Binding-site contacts:
Ligand atom C6 contacts residue ASN80 of chain 29.D at 3.8 Å.
Ligand atom SBB contacts residue HIS82 of chain 29.F at 3.5 Å (h-bond).
Ligand atom SBG contacts residue HIS114 of chain 29.F at 3.5 Å (h-bond).
Ligand atom OBF contacts residue HIS82 of chain 29.F at 3.9 Å.
Ligand atom OBC contacts residue HIS114 of chain 29.D at 4.1 Å.
Ligand atom OAB contacts residue ARG119 of chain 29.H at 3.5 Å.
Ligand atom OAF contacts residue HIS114 of chain 29.H at 4.1 Å.
Ligand atom OAH contacts residue HIS82 of chain 29.D at 3.1 Å (h-bond).
Ligand atom C3 contacts residue HIS82 of chain 29.D at 4.3 Å.
Ligand atom SAG contacts residue HIS82 of chain 29.D at 3.7 Å.
Ligand atom SBG contacts residue HIS82 of chain 29.F at 4.0 Å.
Ligand atom OBH contacts residue HIS114 of chain 29.F at 3.1 Å (h-bond).
Ligand atom O1 contacts residue HIS114 of chain 29.H at 2.8 Å (h-bond).
Ligand atom O4 contacts residue ASN80 of chain 29.D at 3.1 Å (h-bond).
Ligand atom C1 contacts residue HIS82 of chain 29.H at 3.7 Å.
Ligand atom O3 contacts residue HIS114 of chain 29.D at 3.3 Å (h-bond).
Ligand atom O4 contacts residue HIS114 of chain 29.D at 3.6 Å.
Ligand atom O2 contacts residue HIS82 of chain 29.F at 4.0 Å.
Ligand atom O3 contacts residue HIS82 of chain 29.D at 3.9 Å.
Ligand atom OBF contacts residue HIS114 of chain 29.F at 3.9 Å.
Ligand atom OBA contacts residue HIS114 of chain 29.D at 3.0 Å (h-bond).
Ligand atom C4 contacts residue ASN80 of chain 29.D at 4.0 Å.
Ligand atom SAG contacts residue ASN80 of chain 29.D at 4.3 Å.
Ligand atom N2 contacts residue HIS114 of chain 29.H at 4.1 Å.
Ligand atom OBI contacts residue HIS82 of chain 29.F at 2.9 Å.
Ligand atom OBI contacts residue HIS114 of chain 29.F at 3.0 Å (h-bond).
Ligand atom OAB contacts residue HIS114 of chain 29.H at 3.3 Å.
Ligand atom O1 contacts residue HIS82 of chain 29.H at 3.6 Å.
Ligand atom OAF contacts residue HIS82 of chain 29.D at 3.2 Å (h-bond).
Ligand atom OAH contacts residue ASN80 of chain 29.D at 3.2 Å (h-bond).
Ligand atom OBE contacts residue HIS82 of chain 29.F at 2.9 Å (h-bond).
Ligand atom C2 contacts residue HIS82 of chain 29.D at 4.2 Å.
Ligand atom SAG contacts residue HIS114 of chain 29.H at 4.1 Å.
Ligand atom OBA contacts residue HIS82 of chain 29.D at 4.3 Å.
Ligand atom C5 contacts residue HIS82 of chain 29.H at 4.0 Å.
Ligand atom O6B contacts residue ASN80 of chain 29.D at 3.0 Å (h-bond).
Ligand atom OBC contacts residue HIS82 of chain 29.F at 3.2 Å (h-bond).
Ligand atom C1 contacts residue HIS114 of chain 29.H at 3.5 Å.
Ligand atom SBB contacts residue HIS114 of chain 29.D at 4.2 Å.
Ligand atom O5 contacts residue HIS82 of chain 29.H at 3.2 Å (h-bond).

Sequence of chain 29.D:
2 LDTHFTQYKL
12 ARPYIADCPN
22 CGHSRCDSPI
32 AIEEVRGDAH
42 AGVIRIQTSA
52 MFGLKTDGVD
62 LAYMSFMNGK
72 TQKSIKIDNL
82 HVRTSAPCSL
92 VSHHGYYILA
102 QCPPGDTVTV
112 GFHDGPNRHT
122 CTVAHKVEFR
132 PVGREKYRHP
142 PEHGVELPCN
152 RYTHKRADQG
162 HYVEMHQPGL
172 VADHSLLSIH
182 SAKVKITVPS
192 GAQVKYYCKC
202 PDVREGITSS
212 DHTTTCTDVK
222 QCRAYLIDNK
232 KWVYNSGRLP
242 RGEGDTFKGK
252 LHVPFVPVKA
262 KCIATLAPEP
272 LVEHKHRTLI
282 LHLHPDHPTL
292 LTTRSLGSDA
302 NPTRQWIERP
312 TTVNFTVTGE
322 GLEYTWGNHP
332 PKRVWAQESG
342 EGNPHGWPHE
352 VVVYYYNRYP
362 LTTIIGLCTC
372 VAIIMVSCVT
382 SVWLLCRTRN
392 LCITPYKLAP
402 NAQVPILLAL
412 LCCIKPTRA

A small-molecule ligand and the protein it binds are described below.
Small molecule (SMILES): O=C(O)[C@@H]1O[C@H](O[C@H]2[C@@H](OS(=O)(=O)O)O[C@@H](O)[C@H](NS(=O)(=O)O)[C@H]2O)[C@@H](OS(=O)(=O)O)[C@H](O)[C@@H]1O

Sequence of chain 29.H:
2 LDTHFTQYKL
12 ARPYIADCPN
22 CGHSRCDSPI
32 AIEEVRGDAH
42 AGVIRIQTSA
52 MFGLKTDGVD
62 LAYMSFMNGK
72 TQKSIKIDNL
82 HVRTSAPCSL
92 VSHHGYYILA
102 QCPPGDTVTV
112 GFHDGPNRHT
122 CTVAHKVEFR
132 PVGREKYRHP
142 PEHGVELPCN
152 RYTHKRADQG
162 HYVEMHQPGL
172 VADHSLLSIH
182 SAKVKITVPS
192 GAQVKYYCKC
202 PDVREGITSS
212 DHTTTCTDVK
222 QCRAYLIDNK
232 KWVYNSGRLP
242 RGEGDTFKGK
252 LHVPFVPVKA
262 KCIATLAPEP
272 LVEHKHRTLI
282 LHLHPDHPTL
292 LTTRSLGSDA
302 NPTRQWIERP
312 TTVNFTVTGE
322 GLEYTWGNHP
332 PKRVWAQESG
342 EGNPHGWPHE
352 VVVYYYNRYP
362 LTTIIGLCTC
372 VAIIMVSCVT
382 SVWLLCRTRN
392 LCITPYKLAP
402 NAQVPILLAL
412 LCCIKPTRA

Sequence of chain 29.F:
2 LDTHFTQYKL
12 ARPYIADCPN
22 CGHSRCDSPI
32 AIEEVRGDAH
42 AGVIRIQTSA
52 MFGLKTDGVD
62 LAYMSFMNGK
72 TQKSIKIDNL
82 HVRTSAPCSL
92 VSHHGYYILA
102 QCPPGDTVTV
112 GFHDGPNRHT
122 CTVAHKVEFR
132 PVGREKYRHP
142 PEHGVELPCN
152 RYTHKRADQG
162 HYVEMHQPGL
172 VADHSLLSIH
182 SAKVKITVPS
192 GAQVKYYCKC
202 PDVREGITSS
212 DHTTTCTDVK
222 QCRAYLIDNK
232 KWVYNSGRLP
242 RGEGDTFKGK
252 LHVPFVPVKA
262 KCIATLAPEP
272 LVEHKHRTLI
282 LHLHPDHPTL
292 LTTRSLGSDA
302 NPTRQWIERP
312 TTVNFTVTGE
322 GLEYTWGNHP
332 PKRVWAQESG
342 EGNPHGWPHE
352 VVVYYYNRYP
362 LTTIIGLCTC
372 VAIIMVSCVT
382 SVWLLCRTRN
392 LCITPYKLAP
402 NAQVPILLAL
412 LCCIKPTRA